Binding-site contacts:
Ligand atom C8 contacts residue HIS110 of chain 1.A at 3.7 Å.
Ligand atom C10 contacts residue PHE212 of chain 1.A at 3.9 Å (hydrophobic).
Ligand atom O2 contacts residue ASP195 of chain 1.A at 2.8 Å (salt-bridge).
Ligand atom C4 contacts residue ASP195 of chain 1.A at 3.3 Å.
Ligand atom C9 contacts residue GLY211 of chain 1.A at 3.8 Å.
Ligand atom C1 contacts residue ASP112 of chain 1.A at 3.4 Å.
Ligand atom S contacts residue HIS239 of chain 1.A at 3.9 Å.
Ligand atom O1 contacts residue ZN1 of chain 1.B at 1.9 Å.
Ligand atom C10 contacts residue HIS110 of chain 1.A at 3.9 Å.
Ligand atom C3 contacts residue TYR198 of chain 1.A at 3.9 Å (hydrophobic).
Ligand atom O1 contacts residue ASP195 of chain 1.A at 3.1 Å (salt-bridge).
Ligand atom O1 contacts residue ZN1 of chain 1.C at 3.5 Å.
Ligand atom O2 contacts residue HIS239 of chain 1.A at 3.4 Å (h-bond).
Ligand atom C2 contacts residue TYR198 of chain 1.A at 3.6 Å (hydrophobic).
Ligand atom O2 contacts residue ZN1 of chain 1.B at 2.9 Å.
Ligand atom C4 contacts residue TYR198 of chain 1.A at 3.7 Å (hydrophobic).
Ligand atom O3 contacts residue HIS110 of chain 1.A at 3.4 Å.
Ligand atom C4 contacts residue ASP112 of chain 1.A at 3.3 Å.
Ligand atom S contacts residue LEU37 of chain 1.A at 3.9 Å.
Ligand atom S contacts residue CYS18 of chain 1.A at 3.8 Å.
Ligand atom O2 contacts residue HIS113 of chain 1.A at 3.2 Å (h-bond).
Ligand atom C4 contacts residue HIS110 of chain 1.A at 3.8 Å.
Ligand atom C4 contacts residue ZN1 of chain 1.C at 3.0 Å.
Ligand atom N1 contacts residue TYR198 of chain 1.A at 3.9 Å.
Ligand atom O2 contacts residue ASP112 of chain 1.A at 2.8 Å (salt-bridge).
Ligand atom O3 contacts residue PHE111 of chain 1.A at 3.6 Å.
Ligand atom C9 contacts residue HIS173 of chain 1.A at 3.5 Å.
Ligand atom O2 contacts residue ZN1 of chain 1.C at 2.0 Å.
Ligand atom C3 contacts residue ASP112 of chain 1.A at 3.4 Å.
Ligand atom C6 contacts residue ILE77 of chain 1.A at 3.8 Å (hydrophobic).
Ligand atom O1 contacts residue HIS173 of chain 1.A at 3.1 Å (h-bond).
Ligand atom C10 contacts residue HIS173 of chain 1.A at 3.9 Å.
Ligand atom C10 contacts residue GLY211 of chain 1.A at 4.0 Å.
Ligand atom C4 contacts residue ZN1 of chain 1.B at 2.8 Å.
Ligand atom O1 contacts residue HIS110 of chain 1.A at 2.9 Å (h-bond).
Ligand atom O1 contacts residue TYR198 of chain 1.A at 3.3 Å (h-bond).
Ligand atom O1 contacts residue HIS108 of chain 1.A at 3.9 Å.
Ligand atom C8 contacts residue HIS173 of chain 1.A at 3.9 Å.
Ligand atom C9 contacts residue HIS110 of chain 1.A at 3.7 Å.
Ligand atom C7 contacts residue HIS110 of chain 1.A at 3.5 Å.

The small molecule below binds the protein below.
Small molecule (SMILES): CCCCCC(=O)N[C@@H](CCS)C(=O)O

Sequence of chain 1.A:
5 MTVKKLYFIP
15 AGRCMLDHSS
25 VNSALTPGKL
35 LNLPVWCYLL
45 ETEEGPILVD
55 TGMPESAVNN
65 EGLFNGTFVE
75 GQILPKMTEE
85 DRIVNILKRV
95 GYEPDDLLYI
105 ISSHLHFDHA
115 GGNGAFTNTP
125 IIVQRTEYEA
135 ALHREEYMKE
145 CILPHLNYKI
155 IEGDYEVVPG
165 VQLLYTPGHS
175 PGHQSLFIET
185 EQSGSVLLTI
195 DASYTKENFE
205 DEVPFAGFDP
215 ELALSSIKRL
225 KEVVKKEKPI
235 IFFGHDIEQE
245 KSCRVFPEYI